This small molecule binds to this protein.
Small molecule (SMILES): Nc1ncnc2c1ncn2[C@@H]1O[C@H](CO[P](=O)(O)O[C@H]2[C@@H](O)[C@H](n3cnc4c(N)ncnc43)O[C@@H]2CO[P](=O)(O)O[C@H]2[C@@H](O)[C@H](n3cnc4c(N)ncnc43)O[C@@H]2CO[P](=O)(O)O[C@H]2[C@@H](O)[C@H](n3cnc4c(N)ncnc43)O[C@@H]2CO[P](=O)(O)O[C@H]2[C@@H](O)[C@H](n3cnc4c(N)ncnc43)O[C@@H]2CO[P](=O)(O)O[C@H]2[C@@H](O)[C@H](n3cnc4c(N)ncnc43)O[C@@H]2CO[P](=O)(O)O[C@H]2[C@@H](O)[C@H](n3cnc4c(N)ncnc43)O[C@@H]2CO[P](=O)(O)O[C@H]2[C@@H](O)[C@H](n3cnc4c(N)ncnc43)O[C@@H]2CO[P](=O)(O)O[C@H]2[C@@H](O)[C@H](n3cnc4c(N)ncnc43)O[C@@H]2COP(=O)=O)[C@@H](O)[C@H]1O

Binding-site contacts:
Ligand atom OP2 contacts residue C3 of chain 1.H at 0.0 Å (h-bond).
Ligand atom OP2 contacts residue G6 of chain 1.E at 0.0 Å (h-bond).
Ligand atom C2' contacts residue C8 of chain 1.H at 0.0 Å.
Ligand atom C3' contacts residue G6 of chain 1.E at 0.0 Å.
Ligand atom OP2 contacts residue C9 of chain 1.H at 0.0 Å (h-bond).
Ligand atom O3' contacts residue G5 of chain 1.E at 0.0 Å (h-bond).
Ligand atom O2' contacts residue C8 of chain 1.H at 0.0 Å (h-bond).
Ligand atom C4' contacts residue G6 of chain 1.E at 0.0 Å.
Ligand atom O3' contacts residue G4 of chain 1.E at 0.0 Å (h-bond).
Ligand atom OP2 contacts residue C7 of chain 1.H at 0.0 Å (h-bond).
Ligand atom OP2 contacts residue U3 of chain 1.F at 0.0 Å (h-bond).
Ligand atom OP1 contacts residue G7 of chain 1.E at 0.0 Å (h-bond).
Ligand atom OP2 contacts residue U8 of chain 1.F at 0.0 Å (h-bond).
Ligand atom C2' contacts residue U5 of chain 1.F at 0.0 Å.
Ligand atom OP2 contacts residue C5 of chain 1.H at 0.0 Å (h-bond).
Ligand atom C5' contacts residue G8 of chain 1.E at 0.0 Å.
Ligand atom O4' contacts residue G5 of chain 1.E at 0.0 Å (h-bond).
Ligand atom P contacts residue U5 of chain 1.F at 0.0 Å.
Ligand atom O3' contacts residue G8 of chain 1.E at 0.0 Å (h-bond).
Ligand atom P contacts residue U9 of chain 1.F at 0.0 Å.
Ligand atom O5' contacts residue G8 of chain 1.E at 0.0 Å (h-bond).
Ligand atom C2' contacts residue G8 of chain 1.E at 0.0 Å.
Ligand atom O3' contacts residue C8 of chain 1.H at 0.0 Å (h-bond).
Ligand atom C1' contacts residue G6 of chain 1.E at 0.0 Å.
Ligand atom P contacts residue G7 of chain 1.E at 0.0 Å.
Ligand atom C1' contacts residue G1 of chain 1.E at 0.0 Å.
Ligand atom O5' contacts residue G7 of chain 1.E at 0.0 Å (h-bond).
Ligand atom OP2 contacts residue U2 of chain 1.F at 0.0 Å (h-bond).
Ligand atom P contacts residue G6 of chain 1.E at 0.0 Å.
Ligand atom C2' contacts residue G4 of chain 1.E at 0.0 Å.
Ligand atom O3' contacts residue U8 of chain 1.F at 0.0 Å (h-bond).
Ligand atom C2' contacts residue G7 of chain 1.E at 0.0 Å.
Ligand atom P contacts residue C6 of chain 1.H at 0.0 Å.
Ligand atom O5' contacts residue G9 of chain 1.E at 0.0 Å (h-bond).
Ligand atom OP2 contacts residue C2 of chain 1.H at 0.0 Å (h-bond).
Ligand atom P contacts residue C9 of chain 1.H at 0.0 Å.
Ligand atom OP2 contacts residue C6 of chain 1.H at 0.0 Å (h-bond).
Ligand atom OP2 contacts residue U5 of chain 1.F at 0.0 Å (h-bond).
Ligand atom OP1 contacts residue U9 of chain 1.F at 0.0 Å (h-bond).
Ligand atom OP2 contacts residue C8 of chain 1.H at 0.0 Å (h-bond).

Sequence of chain 1.A:
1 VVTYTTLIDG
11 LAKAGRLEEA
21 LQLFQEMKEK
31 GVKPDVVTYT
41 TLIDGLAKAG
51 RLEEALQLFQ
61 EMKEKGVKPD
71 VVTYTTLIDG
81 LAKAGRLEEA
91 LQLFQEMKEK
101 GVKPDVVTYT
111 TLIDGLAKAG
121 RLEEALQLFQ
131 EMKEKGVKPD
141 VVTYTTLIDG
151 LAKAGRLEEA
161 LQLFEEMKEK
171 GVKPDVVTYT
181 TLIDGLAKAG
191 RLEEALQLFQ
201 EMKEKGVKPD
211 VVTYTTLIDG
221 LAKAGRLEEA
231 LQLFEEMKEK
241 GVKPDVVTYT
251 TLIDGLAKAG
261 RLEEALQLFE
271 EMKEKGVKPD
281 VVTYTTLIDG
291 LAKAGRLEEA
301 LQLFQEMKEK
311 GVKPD

Sequence of chain 1.D:
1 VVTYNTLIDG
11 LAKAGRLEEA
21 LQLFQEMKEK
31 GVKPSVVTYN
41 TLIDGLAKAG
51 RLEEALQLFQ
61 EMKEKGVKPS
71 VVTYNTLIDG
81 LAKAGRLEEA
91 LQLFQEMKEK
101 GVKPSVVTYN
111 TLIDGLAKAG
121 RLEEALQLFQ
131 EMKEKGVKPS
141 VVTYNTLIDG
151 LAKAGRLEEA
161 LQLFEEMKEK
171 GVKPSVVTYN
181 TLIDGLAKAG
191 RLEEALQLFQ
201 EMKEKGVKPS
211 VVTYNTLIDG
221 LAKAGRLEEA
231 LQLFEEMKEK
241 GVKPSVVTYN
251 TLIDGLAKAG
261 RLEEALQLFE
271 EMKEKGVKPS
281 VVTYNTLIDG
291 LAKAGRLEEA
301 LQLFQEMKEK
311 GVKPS

Sequence of chain 1.B:
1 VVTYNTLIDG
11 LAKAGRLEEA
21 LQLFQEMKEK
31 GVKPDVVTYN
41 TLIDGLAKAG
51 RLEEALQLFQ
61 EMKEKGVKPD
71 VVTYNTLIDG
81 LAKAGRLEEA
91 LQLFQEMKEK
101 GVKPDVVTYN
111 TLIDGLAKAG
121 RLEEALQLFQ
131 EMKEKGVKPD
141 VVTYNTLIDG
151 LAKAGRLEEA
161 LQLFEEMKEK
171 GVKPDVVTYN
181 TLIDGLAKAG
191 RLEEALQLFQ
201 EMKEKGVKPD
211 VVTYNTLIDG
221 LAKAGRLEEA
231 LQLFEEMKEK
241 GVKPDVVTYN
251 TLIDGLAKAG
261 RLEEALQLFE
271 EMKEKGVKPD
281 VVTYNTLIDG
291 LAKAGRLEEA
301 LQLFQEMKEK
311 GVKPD

Sequence of chain 1.C:
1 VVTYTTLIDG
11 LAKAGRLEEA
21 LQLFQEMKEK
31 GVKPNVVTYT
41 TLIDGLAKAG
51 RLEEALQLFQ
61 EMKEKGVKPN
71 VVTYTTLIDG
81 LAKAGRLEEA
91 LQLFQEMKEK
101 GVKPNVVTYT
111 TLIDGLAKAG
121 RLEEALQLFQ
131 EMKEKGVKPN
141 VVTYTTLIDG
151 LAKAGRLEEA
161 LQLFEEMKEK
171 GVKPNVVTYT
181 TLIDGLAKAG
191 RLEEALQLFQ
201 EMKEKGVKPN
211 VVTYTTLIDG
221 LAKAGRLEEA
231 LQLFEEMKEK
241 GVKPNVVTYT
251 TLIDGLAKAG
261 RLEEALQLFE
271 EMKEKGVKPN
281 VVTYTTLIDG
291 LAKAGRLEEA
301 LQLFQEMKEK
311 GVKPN